Sequence of chain 1.C:
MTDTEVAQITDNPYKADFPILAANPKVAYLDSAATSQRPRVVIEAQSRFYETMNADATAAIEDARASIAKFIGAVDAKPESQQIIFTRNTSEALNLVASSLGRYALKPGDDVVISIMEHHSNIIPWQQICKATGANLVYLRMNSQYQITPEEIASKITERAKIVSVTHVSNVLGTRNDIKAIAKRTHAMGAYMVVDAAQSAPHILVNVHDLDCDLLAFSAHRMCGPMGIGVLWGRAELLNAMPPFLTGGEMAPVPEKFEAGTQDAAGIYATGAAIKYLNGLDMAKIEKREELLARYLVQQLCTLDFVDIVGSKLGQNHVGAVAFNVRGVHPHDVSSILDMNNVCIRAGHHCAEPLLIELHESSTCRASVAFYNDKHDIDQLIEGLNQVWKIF

Sequence of chain 1.E:
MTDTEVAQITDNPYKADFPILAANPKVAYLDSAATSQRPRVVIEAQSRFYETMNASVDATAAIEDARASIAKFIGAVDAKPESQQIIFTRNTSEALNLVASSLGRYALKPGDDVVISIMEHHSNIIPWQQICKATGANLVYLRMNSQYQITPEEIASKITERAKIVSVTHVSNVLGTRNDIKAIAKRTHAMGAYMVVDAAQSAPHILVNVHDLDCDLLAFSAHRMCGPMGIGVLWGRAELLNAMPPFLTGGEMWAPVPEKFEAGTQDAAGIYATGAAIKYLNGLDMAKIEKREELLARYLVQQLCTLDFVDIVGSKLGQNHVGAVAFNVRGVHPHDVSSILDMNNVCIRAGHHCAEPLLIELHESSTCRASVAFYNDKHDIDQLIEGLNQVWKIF

This protein binds this small molecule.
Small molecule (SMILES): Cc1ncc(COP(=O)(O)O)c(CNCC(=O)O)c1O

Binding-site contacts:
Ligand atom OP2 contacts residue ASN120 of chain 1.C at 3.5 Å.
Ligand atom P contacts residue SER122 of chain 1.C at 3.7 Å.
Ligand atom C5A contacts residue HIS150 of chain 1.C at 3.5 Å.
Ligand atom C4A contacts residue HIS150 of chain 1.C at 3.8 Å.
Ligand atom C6 contacts residue THR121 of chain 1.C at 3.6 Å.
Ligand atom C5 contacts residue HIS150 of chain 1.C at 3.7 Å.
Ligand atom N contacts residue HIS150 of chain 1.C at 3.6 Å.
Ligand atom OP2 contacts residue THR121 of chain 1.C at 3.7 Å.
Ligand atom O contacts residue ALA52 of chain 1.C at 3.6 Å.
Ligand atom O3 contacts residue GLN230 of chain 1.C at 3.5 Å.
Ligand atom N1 contacts residue ASP227 of chain 1.C at 2.7 Å (salt-bridge).
Ligand atom P contacts residue ARG253 of chain 1.C at 3.1 Å.
Ligand atom C6 contacts residue HIS150 of chain 1.C at 3.7 Å.
Ligand atom C2A contacts residue THR198 of chain 1.C at 3.8 Å.
Ligand atom OXT contacts residue ARG408 of chain 1.C at 2.9 Å (salt-bridge).
Ligand atom C4A contacts residue ARG253 of chain 1.C at 2.9 Å.
Ligand atom CA contacts residue ARG253 of chain 1.C at 3.6 Å.
Ligand atom C contacts residue ARG408 of chain 1.C at 3.7 Å.
Ligand atom OXT contacts residue ASN202 of chain 1.C at 3.0 Å (h-bond).
Ligand atom OP3 contacts residue THR121 of chain 1.C at 3.4 Å (h-bond).
Ligand atom O3 contacts residue ASN202 of chain 1.C at 3.1 Å.
Ligand atom OP4 contacts residue ARG253 of chain 1.C at 3.0 Å (salt-bridge).
Ligand atom C5A contacts residue SER122 of chain 1.C at 3.7 Å.
Ligand atom CA contacts residue ALA51 of chain 1.C at 3.7 Å (hydrophobic).
Ligand atom OP4 contacts residue THR121 of chain 1.C at 3.5 Å.
Ligand atom O contacts residue ARG408 of chain 1.C at 3.3 Å (salt-bridge).
Ligand atom C6 contacts residue ASP227 of chain 1.C at 3.4 Å.
Ligand atom OP1 contacts residue THR304 of chain 1.E at 3.0 Å (h-bond).
Ligand atom C4 contacts residue HIS150 of chain 1.C at 3.6 Å.
Ligand atom C2 contacts residue ASP227 of chain 1.C at 3.7 Å.
Ligand atom OP2 contacts residue ARG253 of chain 1.C at 2.9 Å (salt-bridge).
Ligand atom OP3 contacts residue SER122 of chain 1.C at 2.5 Å (h-bond).
Ligand atom C contacts residue ALA51 of chain 1.C at 3.6 Å (hydrophobic).
Ligand atom OP3 contacts residue GLY303 of chain 1.E at 3.8 Å.
Ligand atom N contacts residue ARG253 of chain 1.C at 3.8 Å.
Ligand atom OP2 contacts residue HIS252 of chain 1.C at 3.1 Å (h-bond).
Ligand atom OP2 contacts residue SER250 of chain 1.C at 2.7 Å (h-bond).
Ligand atom OP3 contacts residue ASN120 of chain 1.C at 3.3 Å.
Ligand atom OP1 contacts residue ARG253 of chain 1.C at 3.1 Å (salt-bridge).
Ligand atom C2A contacts residue GLN230 of chain 1.C at 3.6 Å.